Binding-site contacts:
Ligand atom O3 contacts residue ASN95 of chain 1.A at 2.7 Å (h-bond).
Ligand atom N1 contacts residue ZN1 of chain 1.I at 1.9 Å.
Ligand atom O2 contacts residue ZN1 of chain 1.I at 4.1 Å.
Ligand atom C4 contacts residue ASP94 of chain 1.A at 3.6 Å.
Ligand atom O1 contacts residue HIS116 of chain 1.A at 3.2 Å (h-bond).
Ligand atom O1 contacts residue HIS97 of chain 1.A at 3.1 Å (h-bond).
Ligand atom N1 contacts residue HIS97 of chain 1.A at 3.2 Å (h-bond).
Ligand atom S1 contacts residue ZN1 of chain 1.I at 3.0 Å.
Ligand atom N3 contacts residue ALA179 of chain 1.A at 3.7 Å.
Ligand atom N1 contacts residue THR178 of chain 1.A at 2.5 Å (h-bond).
Ligand atom C4 contacts residue LYS75 of chain 1.A at 3.7 Å.
Ligand atom S1 contacts residue LEU177 of chain 1.A at 4.2 Å.
Ligand atom O2 contacts residue TRP188 of chain 1.A at 3.6 Å.
Ligand atom C3 contacts residue ASN95 of chain 1.A at 3.4 Å.
Ligand atom O2 contacts residue LEU177 of chain 1.A at 3.2 Å.
Ligand atom O3 contacts residue HIS97 of chain 1.A at 4.2 Å.
Ligand atom N3 contacts residue THR178 of chain 1.A at 4.2 Å.
Ligand atom O2 contacts residue THR178 of chain 1.A at 2.7 Å (h-bond).
Ligand atom O1 contacts residue VAL128 of chain 1.A at 3.7 Å.
Ligand atom N1 contacts residue HIS116 of chain 1.A at 3.3 Å (h-bond).
Ligand atom N1 contacts residue HIS99 of chain 1.A at 3.0 Å (h-bond).
Ligand atom C1 contacts residue LEU177 of chain 1.A at 3.9 Å (hydrophobic).
Ligand atom S1 contacts residue HIS97 of chain 1.A at 3.5 Å (h-bond).
Ligand atom O1 contacts residue VAL118 of chain 1.A at 4.0 Å.
Ligand atom S2 contacts residue VAL118 of chain 1.A at 4.2 Å.
Ligand atom S1 contacts residue HIS116 of chain 1.A at 3.8 Å.
Ligand atom N3 contacts residue LEU177 of chain 1.A at 3.7 Å.
Ligand atom C1 contacts residue ZN1 of chain 1.I at 4.1 Å.
Ligand atom O1 contacts residue ZN1 of chain 1.I at 3.0 Å.
Ligand atom O3 contacts residue VAL118 of chain 1.A at 3.5 Å.
Ligand atom C5 contacts residue PRO180 of chain 1.A at 3.5 Å (hydrophobic).
Ligand atom C1 contacts residue HIS97 of chain 1.A at 3.9 Å.
Ligand atom O1 contacts residue TRP188 of chain 1.A at 3.9 Å.
Ligand atom N2 contacts residue LEU177 of chain 1.A at 4.1 Å.
Ligand atom O3 contacts residue ASP94 of chain 1.A at 4.2 Å.
Ligand atom N1 contacts residue GLU103 of chain 1.A at 4.2 Å.
Ligand atom S2 contacts residue LEU177 of chain 1.A at 4.1 Å.
Ligand atom S2 contacts residue HIS97 of chain 1.A at 3.4 Å.
Ligand atom C4 contacts residue ASN95 of chain 1.A at 3.3 Å.
Ligand atom S1 contacts residue THR178 of chain 1.A at 3.4 Å (h-bond).

A small-molecule ligand and the protein it binds are described below.
Small molecule (SMILES): CC(=O)/N=c1\sc(S(N)(=O)=O)nn1C

Sequence of chain 1.A:
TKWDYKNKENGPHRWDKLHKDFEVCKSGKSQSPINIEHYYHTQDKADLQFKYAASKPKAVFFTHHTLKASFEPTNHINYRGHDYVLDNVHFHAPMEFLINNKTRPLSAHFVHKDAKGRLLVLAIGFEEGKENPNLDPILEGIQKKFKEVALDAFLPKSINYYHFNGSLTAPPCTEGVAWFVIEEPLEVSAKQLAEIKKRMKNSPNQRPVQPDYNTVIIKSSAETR